This small molecule binds to this protein.
Small molecule (SMILES): CC(=O)N[C@H]1CO[C@H](CO[C@@H]2O[C@@H](C)[C@@H](O)[C@@H](O)[C@@H]2O)[C@@H](O)[C@@H]1O

Sequence of chain 1.B:
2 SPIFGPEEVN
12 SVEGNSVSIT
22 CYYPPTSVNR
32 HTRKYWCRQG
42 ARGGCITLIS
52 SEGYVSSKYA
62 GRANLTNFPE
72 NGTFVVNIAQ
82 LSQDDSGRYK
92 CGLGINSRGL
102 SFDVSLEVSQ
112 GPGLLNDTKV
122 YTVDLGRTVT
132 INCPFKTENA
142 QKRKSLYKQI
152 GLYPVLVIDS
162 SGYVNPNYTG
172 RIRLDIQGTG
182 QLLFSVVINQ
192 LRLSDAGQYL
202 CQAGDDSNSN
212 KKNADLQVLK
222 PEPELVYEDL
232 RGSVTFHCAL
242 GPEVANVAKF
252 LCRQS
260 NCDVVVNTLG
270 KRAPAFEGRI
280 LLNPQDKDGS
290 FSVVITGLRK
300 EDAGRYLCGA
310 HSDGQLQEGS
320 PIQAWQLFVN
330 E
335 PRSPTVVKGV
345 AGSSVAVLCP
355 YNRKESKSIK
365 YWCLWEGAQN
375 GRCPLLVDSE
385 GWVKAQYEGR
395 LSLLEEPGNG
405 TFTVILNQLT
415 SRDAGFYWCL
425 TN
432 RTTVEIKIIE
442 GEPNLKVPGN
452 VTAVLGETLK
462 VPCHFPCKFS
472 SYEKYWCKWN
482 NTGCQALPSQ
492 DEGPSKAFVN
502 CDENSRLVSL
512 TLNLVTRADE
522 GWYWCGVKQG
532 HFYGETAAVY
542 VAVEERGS

Binding-site contacts:
Ligand atom C7 contacts residue ASN72 of chain 1.B at 2.9 Å.
Ligand atom C1 contacts residue ASN72 of chain 1.B at 1.5 Å.
Ligand atom O5 contacts residue ASN72 of chain 1.B at 2.6 Å (h-bond).
Ligand atom C1 contacts residue PHE69 of chain 1.B at 3.9 Å (hydrophobic).
Ligand atom C4 contacts residue ASN72 of chain 1.B at 4.4 Å.
Ligand atom O5 contacts residue PHE69 of chain 1.B at 4.0 Å.
Ligand atom C6 contacts residue ASN72 of chain 1.B at 3.6 Å.
Ligand atom C5 contacts residue ASN72 of chain 1.B at 3.8 Å.
Ligand atom C8 contacts residue TYR23 of chain 1.B at 4.2 Å (hydrophobic).
Ligand atom C5 contacts residue PHE69 of chain 1.B at 3.9 Å (hydrophobic).
Ligand atom O7 contacts residue ASN72 of chain 1.B at 2.8 Å (h-bond).
Ligand atom C8 contacts residue ASN72 of chain 1.B at 4.1 Å.
Ligand atom C5 contacts residue ASN72 of chain 1.B at 4.1 Å.
Ligand atom C8 contacts residue THR74 of chain 1.B at 4.1 Å.
Ligand atom C2 contacts residue ASN72 of chain 1.B at 2.5 Å.
Ligand atom C6 contacts residue PHE69 of chain 1.B at 3.9 Å (hydrophobic).
Ligand atom O5 contacts residue ARG518 of chain 1.B at 4.5 Å.
Ligand atom C3 contacts residue ASN72 of chain 1.B at 3.8 Å.
Ligand atom N2 contacts residue ASN72 of chain 1.B at 2.8 Å (h-bond).
Ligand atom C6 contacts residue GLU71 of chain 1.B at 4.3 Å.